Sequence of chain 2.B:
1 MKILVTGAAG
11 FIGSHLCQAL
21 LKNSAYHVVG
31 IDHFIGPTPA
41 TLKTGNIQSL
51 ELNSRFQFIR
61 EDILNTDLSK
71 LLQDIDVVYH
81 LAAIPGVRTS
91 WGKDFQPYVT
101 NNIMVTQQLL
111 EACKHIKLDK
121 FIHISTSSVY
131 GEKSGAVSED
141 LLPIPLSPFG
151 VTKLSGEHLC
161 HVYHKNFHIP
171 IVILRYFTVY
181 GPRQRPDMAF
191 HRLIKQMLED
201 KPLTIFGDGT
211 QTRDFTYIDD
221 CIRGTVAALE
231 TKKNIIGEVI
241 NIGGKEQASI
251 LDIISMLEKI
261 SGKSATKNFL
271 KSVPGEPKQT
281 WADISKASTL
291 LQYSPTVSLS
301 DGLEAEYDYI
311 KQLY

This protein binds this small molecule.
Small molecule (SMILES): O=C(O)[C@H]1O[C@H](OP(=O)(O)OP(=O)(O)OC[C@H]2O[C@@H](n3ccc(=O)[nH]c3=O)[C@H](O)[C@@H]2O)[C@H](O)[C@@H](O)[C@@H]1F

Binding-site contacts:
Ligand atom O4 contacts residue ARG192 of chain 2.B at 2.9 Å (salt-bridge).
Ligand atom O3' contacts residue ARG185 of chain 2.B at 3.3 Å (salt-bridge).
Ligand atom O4D contacts residue ALA189 of chain 2.B at 3.4 Å.
Ligand atom C2D contacts residue GLU276 of chain 2.B at 3.4 Å.
Ligand atom O'P contacts residue THR178 of chain 2.B at 3.0 Å (h-bond).
Ligand atom O3A contacts residue THR178 of chain 2.B at 3.2 Å.
Ligand atom O2' contacts residue ARG185 of chain 2.B at 2.7 Å (salt-bridge).
Ligand atom O1B contacts residue THR178 of chain 2.B at 3.0 Å (h-bond).
Ligand atom O2 contacts residue PHE206 of chain 2.B at 3.1 Å (h-bond).
Ligand atom O2D contacts residue GLU276 of chain 2.B at 2.4 Å (salt-bridge).
Ligand atom N3 contacts residue THR204 of chain 2.B at 2.7 Å (h-bond).
Ligand atom C4 contacts residue THR204 of chain 2.B at 3.4 Å.
Ligand atom O'Q contacts residue SER128 of chain 2.B at 2.4 Å (h-bond).
Ligand atom O5' contacts residue NAD1 of chain 2.E at 3.5 Å (h-bond).
Ligand atom C4' contacts residue THR126 of chain 2.B at 3.5 Å.
Ligand atom O2A contacts residue ALA189 of chain 2.B at 3.0 Å (h-bond).
Ligand atom O1A contacts residue ARG88 of chain 2.B at 3.0 Å (salt-bridge).
Ligand atom C6 contacts residue ALA189 of chain 2.B at 3.4 Å (hydrophobic).
Ligand atom O'P contacts residue TYR176 of chain 2.B at 3.3 Å (h-bond).
Ligand atom O'Q contacts residue SER127 of chain 2.B at 2.8 Å (h-bond).
Ligand atom O3D contacts residue ARG213 of chain 2.B at 3.3 Å (salt-bridge).
Ligand atom O'Q contacts residue THR126 of chain 2.B at 2.9 Å (h-bond).
Ligand atom O1B contacts residue ARG213 of chain 2.B at 2.8 Å (salt-bridge).
Ligand atom O3D contacts residue GLN211 of chain 2.B at 3.3 Å.
Ligand atom C2' contacts residue NAD1 of chain 2.E at 3.3 Å.
Ligand atom F4' contacts residue SER128 of chain 2.B at 3.3 Å.
Ligand atom F4' contacts residue PHE149 of chain 2.B at 3.2 Å.
Ligand atom C6' contacts residue THR126 of chain 2.B at 3.0 Å.
Ligand atom F4' contacts residue THR126 of chain 2.B at 2.6 Å.
Ligand atom O'P contacts residue THR126 of chain 2.B at 3.4 Å (h-bond).
Ligand atom O4 contacts residue THR204 of chain 2.B at 3.0 Å (h-bond).
Ligand atom O4 contacts residue PHE206 of chain 2.B at 3.5 Å.
Ligand atom O4D contacts residue ILE250 of chain 2.B at 3.3 Å.
Ligand atom O3' contacts residue PRO85 of chain 2.B at 3.0 Å (h-bond).
Ligand atom C6' contacts residue SER128 of chain 2.B at 3.4 Å.
Ligand atom C4' contacts residue NAD1 of chain 2.E at 3.4 Å.
Ligand atom O2B contacts residue ARG88 of chain 2.B at 3.3 Å (salt-bridge).
Ligand atom C1' contacts residue MET188 of chain 2.B at 3.5 Å (hydrophobic).
Ligand atom C6' contacts residue SER127 of chain 2.B at 3.1 Å.
Ligand atom O'P contacts residue SER127 of chain 2.B at 2.8 Å (h-bond).